The small molecule below binds the protein below.
Small molecule (SMILES): Cn1c(=O)[nH]c2c(=O)[nH]c(=O)[nH]c21

Sequence of chain 1.A:
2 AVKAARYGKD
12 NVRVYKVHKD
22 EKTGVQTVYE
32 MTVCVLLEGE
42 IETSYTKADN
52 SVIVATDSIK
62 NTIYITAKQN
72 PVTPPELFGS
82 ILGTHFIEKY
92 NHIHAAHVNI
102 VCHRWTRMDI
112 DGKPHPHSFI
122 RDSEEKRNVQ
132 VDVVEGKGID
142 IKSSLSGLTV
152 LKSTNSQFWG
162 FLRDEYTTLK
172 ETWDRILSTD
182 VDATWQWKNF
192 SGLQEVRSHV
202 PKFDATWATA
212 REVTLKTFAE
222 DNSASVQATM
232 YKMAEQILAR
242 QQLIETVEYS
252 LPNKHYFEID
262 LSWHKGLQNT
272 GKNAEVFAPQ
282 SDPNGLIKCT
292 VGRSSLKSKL

Binding-site contacts:
Ligand atom C2 contacts residue PHE159 of chain 3.A at 3.5 Å (hydrophobic).
Ligand atom O6 contacts residue TYR8 of chain 1.A at 3.7 Å.
Ligand atom C4 contacts residue PHE159 of chain 3.A at 3.3 Å (hydrophobic).
Ligand atom O8 contacts residue LEU170 of chain 3.A at 3.5 Å.
Ligand atom C2 contacts residue ASN254 of chain 3.A at 3.9 Å.
Ligand atom O8 contacts residue THR57 of chain 1.A at 3.2 Å (h-bond).
Ligand atom O2 contacts residue PHE159 of chain 3.A at 3.7 Å.
Ligand atom O8 contacts residue ALA56 of chain 1.A at 3.7 Å.
Ligand atom O6 contacts residue ILE54 of chain 1.A at 3.6 Å.
Ligand atom N7 contacts residue THR57 of chain 1.A at 2.8 Å (h-bond).
Ligand atom C10 contacts residue ARG176 of chain 3.A at 3.3 Å.
Ligand atom O8 contacts residue ASP58 of chain 1.A at 2.8 Å (salt-bridge).
Ligand atom O2 contacts residue VAL227 of chain 3.A at 2.9 Å (h-bond).
Ligand atom O6 contacts residue THR57 of chain 1.A at 3.7 Å.
Ligand atom O2 contacts residue GLN228 of chain 3.A at 3.8 Å.
Ligand atom C8 contacts residue THR57 of chain 1.A at 3.1 Å.
Ligand atom N3 contacts residue ARG176 of chain 3.A at 3.0 Å (salt-bridge).
Ligand atom N7 contacts residue PHE159 of chain 3.A at 3.8 Å.
Ligand atom C6 contacts residue PHE159 of chain 3.A at 3.5 Å (hydrophobic).
Ligand atom C4 contacts residue ARG176 of chain 3.A at 3.8 Å.
Ligand atom C5 contacts residue PHE159 of chain 3.A at 3.4 Å (hydrophobic).
Ligand atom O6 contacts residue GLN228 of chain 3.A at 2.8 Å (h-bond).
Ligand atom C8 contacts residue PHE159 of chain 3.A at 3.7 Å (hydrophobic).
Ligand atom C2 contacts residue ARG176 of chain 3.A at 3.5 Å.
Ligand atom C2 contacts residue GLN228 of chain 3.A at 3.9 Å.
Ligand atom N7 contacts residue ALA56 of chain 1.A at 3.7 Å.
Ligand atom C5 contacts residue THR57 of chain 1.A at 3.9 Å.
Ligand atom C4 contacts residue ASN254 of chain 3.A at 3.9 Å.
Ligand atom C6 contacts residue GLN228 of chain 3.A at 3.7 Å.
Ligand atom N9 contacts residue PHE159 of chain 3.A at 3.5 Å.
Ligand atom N3 contacts residue PHE159 of chain 3.A at 3.6 Å.
Ligand atom C8 contacts residue ASP58 of chain 1.A at 3.7 Å.
Ligand atom C10 contacts residue LEU170 of chain 3.A at 3.8 Å (hydrophobic).
Ligand atom C10 contacts residue PHE159 of chain 3.A at 3.8 Å (hydrophobic).
Ligand atom N1 contacts residue GLN228 of chain 3.A at 3.0 Å (h-bond).
Ligand atom N3 contacts residue ASN254 of chain 3.A at 3.3 Å (h-bond).
Ligand atom O6 contacts residue ILE288 of chain 3.A at 3.8 Å.
Ligand atom O2 contacts residue ARG176 of chain 3.A at 2.8 Å (salt-bridge).
Ligand atom O2 contacts residue SER226 of chain 3.A at 3.4 Å.
Ligand atom N1 contacts residue PHE159 of chain 3.A at 3.5 Å.

Sequence of chain 3.A:
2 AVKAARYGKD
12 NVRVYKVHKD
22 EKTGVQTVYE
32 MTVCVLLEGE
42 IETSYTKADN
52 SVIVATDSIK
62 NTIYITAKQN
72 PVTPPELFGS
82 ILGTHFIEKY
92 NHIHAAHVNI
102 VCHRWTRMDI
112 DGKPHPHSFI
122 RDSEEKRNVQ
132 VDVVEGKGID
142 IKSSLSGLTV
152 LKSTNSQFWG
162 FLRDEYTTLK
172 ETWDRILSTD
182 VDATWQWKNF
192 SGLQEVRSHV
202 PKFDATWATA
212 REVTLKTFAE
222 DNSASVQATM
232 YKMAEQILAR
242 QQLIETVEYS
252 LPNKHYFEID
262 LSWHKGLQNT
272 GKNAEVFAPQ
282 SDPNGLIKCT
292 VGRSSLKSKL